A small-molecule ligand and the protein it binds are described below.
Small molecule (SMILES): CC(=O)N[C@H]1[C@H]([C@H](O)[C@H](O)CO)O[C@@](O[C@H]2[C@@H](O)[C@@H](CO)O[C@@H](O[C@H]3[C@H](O)[C@@H](CO)OC[C@@H]3NC(C)=O)[C@@H]2O)(C(=O)O)C[C@@H]1O

Binding-site contacts:
Ligand atom O8 contacts residue TYR91 of chain 1.A at 3.4 Å (h-bond).
Ligand atom O9 contacts residue SER226 of chain 1.A at 3.0 Å (h-bond).
Ligand atom C9 contacts residue TYR91 of chain 1.A at 3.2 Å (hydrophobic).
Ligand atom C4 contacts residue VAL131 of chain 1.A at 3.5 Å (hydrophobic).
Ligand atom O1A contacts residue ASN133 of chain 1.A at 2.7 Å (h-bond).
Ligand atom O10 contacts residue TRP150 of chain 1.A at 3.8 Å.
Ligand atom C8 contacts residue GLN224 of chain 1.A at 3.9 Å.
Ligand atom C4 contacts residue ASN133 of chain 1.A at 3.1 Å.
Ligand atom N5 contacts residue VAL131 of chain 1.A at 2.9 Å (h-bond).
Ligand atom O1A contacts residue THR132 of chain 1.A at 3.3 Å.
Ligand atom O10 contacts residue VAL131 of chain 1.A at 3.7 Å.
Ligand atom C10 contacts residue ARG129 of chain 1.A at 3.8 Å.
Ligand atom C5 contacts residue GLN224 of chain 1.A at 4.0 Å.
Ligand atom O1B contacts residue THR132 of chain 1.A at 2.8 Å (h-bond).
Ligand atom O9 contacts residue TYR91 of chain 1.A at 3.6 Å.
Ligand atom O8 contacts residue GLN224 of chain 1.A at 2.8 Å (h-bond).
Ligand atom O9 contacts residue VAL188 of chain 1.A at 3.7 Å.
Ligand atom C7 contacts residue TRP150 of chain 1.A at 3.7 Å (hydrophobic).
Ligand atom C8 contacts residue TYR91 of chain 1.A at 3.9 Å (hydrophobic).
Ligand atom O10 contacts residue ARG129 of chain 1.A at 3.2 Å (salt-bridge).
Ligand atom C9 contacts residue HIS181 of chain 1.A at 3.7 Å.
Ligand atom C6 contacts residue ASN133 of chain 1.A at 4.0 Å.
Ligand atom O7 contacts residue LEU192 of chain 1.A at 3.6 Å.
Ligand atom O4 contacts residue ASN133 of chain 1.A at 3.6 Å (h-bond).
Ligand atom O4 contacts residue VAL131 of chain 1.A at 3.9 Å.
Ligand atom C8 contacts residue TRP150 of chain 1.A at 4.0 Å (hydrophobic).
Ligand atom C11 contacts residue LEU192 of chain 1.A at 3.6 Å (hydrophobic).
Ligand atom C6 contacts residue GLY223 of chain 1.A at 3.6 Å.
Ligand atom O1B contacts residue ASN133 of chain 1.A at 3.4 Å (h-bond).
Ligand atom C5 contacts residue GLY223 of chain 1.A at 3.9 Å.
Ligand atom O3 contacts residue ASN133 of chain 1.A at 4.0 Å.
Ligand atom C1 contacts residue ASN133 of chain 1.A at 3.2 Å.
Ligand atom O6 contacts residue GLY223 of chain 1.A at 2.9 Å (h-bond).
Ligand atom C5 contacts residue ASN133 of chain 1.A at 4.0 Å.
Ligand atom C10 contacts residue VAL131 of chain 1.A at 3.7 Å (hydrophobic).
Ligand atom O8 contacts residue TRP150 of chain 1.A at 3.9 Å.
Ligand atom C9 contacts residue TRP150 of chain 1.A at 3.7 Å (hydrophobic).
Ligand atom O1B contacts residue GLN224 of chain 1.A at 3.0 Å (h-bond).
Ligand atom C1 contacts residue THR132 of chain 1.A at 3.5 Å.
Ligand atom C5 contacts residue VAL131 of chain 1.A at 3.8 Å (hydrophobic).

Sequence of chain 1.A:
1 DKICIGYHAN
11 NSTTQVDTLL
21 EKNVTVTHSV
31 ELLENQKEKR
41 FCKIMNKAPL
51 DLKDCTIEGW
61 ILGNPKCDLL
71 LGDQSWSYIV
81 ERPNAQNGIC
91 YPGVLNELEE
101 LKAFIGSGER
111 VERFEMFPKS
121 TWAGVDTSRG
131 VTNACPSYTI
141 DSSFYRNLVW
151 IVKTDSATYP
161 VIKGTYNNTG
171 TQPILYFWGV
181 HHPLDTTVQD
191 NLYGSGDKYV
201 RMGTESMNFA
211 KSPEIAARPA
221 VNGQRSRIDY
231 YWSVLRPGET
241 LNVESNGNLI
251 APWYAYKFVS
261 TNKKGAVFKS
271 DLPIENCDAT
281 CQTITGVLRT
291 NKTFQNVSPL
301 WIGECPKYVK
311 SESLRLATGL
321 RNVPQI